Sequence of chain 6.A:
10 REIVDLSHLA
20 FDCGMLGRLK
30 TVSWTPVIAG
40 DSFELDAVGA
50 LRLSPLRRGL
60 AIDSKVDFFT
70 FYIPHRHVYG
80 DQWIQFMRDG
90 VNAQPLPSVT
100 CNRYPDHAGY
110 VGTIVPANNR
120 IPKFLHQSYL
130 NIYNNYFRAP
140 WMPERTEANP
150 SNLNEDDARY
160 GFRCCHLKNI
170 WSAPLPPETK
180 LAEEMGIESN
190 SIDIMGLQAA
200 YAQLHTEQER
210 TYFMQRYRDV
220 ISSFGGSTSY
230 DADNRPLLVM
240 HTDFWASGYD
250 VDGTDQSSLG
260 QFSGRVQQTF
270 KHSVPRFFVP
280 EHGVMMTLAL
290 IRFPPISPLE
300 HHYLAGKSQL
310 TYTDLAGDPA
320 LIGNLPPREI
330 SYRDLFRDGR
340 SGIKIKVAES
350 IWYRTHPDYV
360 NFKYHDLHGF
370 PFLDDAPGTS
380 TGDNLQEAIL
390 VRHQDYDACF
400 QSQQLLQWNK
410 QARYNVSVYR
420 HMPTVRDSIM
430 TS

The small molecule below binds the protein below.
Small molecule (SMILES): Nc1ccn([C@H]2C[C@H](O)[C@@H](COP(=O)(O)O)O2)c(=O)n1

Binding-site contacts:
Ligand atom O3' contacts residue DC1 of chain 6.G at 1.5 Å (h-bond).
Ligand atom P contacts residue PHE277 of chain 6.A at 3.7 Å.
Ligand atom O4' contacts residue DC1 of chain 6.G at 0.4 Å (h-bond).
Ligand atom C4' contacts residue DC1 of chain 6.G at 1.2 Å.
Ligand atom O4' contacts residue ARG10 of chain 6.A at 4.1 Å.
Ligand atom C5' contacts residue DC1 of chain 6.G at 1.5 Å.
Ligand atom OP2 contacts residue PHE277 of chain 6.A at 3.8 Å.
Ligand atom C5' contacts residue PHE277 of chain 6.A at 3.8 Å (hydrophobic).
Ligand atom C1' contacts residue ARG10 of chain 6.A at 3.5 Å.
Ligand atom O5' contacts residue PHE277 of chain 6.A at 4.1 Å.
Ligand atom O4' contacts residue PHE277 of chain 6.A at 4.4 Å.
Ligand atom C3' contacts residue DC1 of chain 6.G at 1.0 Å.
Ligand atom P contacts residue DC1 of chain 6.G at 0.8 Å.
Ligand atom O5' contacts residue DC1 of chain 6.G at 1.2 Å (h-bond).
Ligand atom C1' contacts residue DC1 of chain 6.G at 1.4 Å.
Ligand atom OP2 contacts residue DC1 of chain 6.G at 1.1 Å.
Ligand atom C2' contacts residue DC1 of chain 6.G at 1.4 Å.
Ligand atom OP1 contacts residue DC1 of chain 6.G at 0.3 Å (h-bond).